Sequence of chain 1.C:
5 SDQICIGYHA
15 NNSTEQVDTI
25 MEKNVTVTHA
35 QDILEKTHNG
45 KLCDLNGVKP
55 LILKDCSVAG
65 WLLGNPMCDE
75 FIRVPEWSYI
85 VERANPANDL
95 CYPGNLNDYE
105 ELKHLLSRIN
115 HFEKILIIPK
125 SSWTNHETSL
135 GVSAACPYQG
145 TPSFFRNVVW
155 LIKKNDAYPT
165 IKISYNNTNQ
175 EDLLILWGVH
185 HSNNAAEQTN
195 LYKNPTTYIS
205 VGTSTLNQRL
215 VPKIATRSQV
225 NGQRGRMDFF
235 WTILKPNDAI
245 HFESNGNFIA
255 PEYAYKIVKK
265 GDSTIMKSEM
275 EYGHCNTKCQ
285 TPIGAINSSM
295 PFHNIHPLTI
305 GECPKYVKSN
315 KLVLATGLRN

Binding-site contacts:
Ligand atom O3 contacts residue ASN291 of chain 1.C at 4.0 Å.
Ligand atom C3 contacts residue ASN291 of chain 1.C at 3.8 Å.
Ligand atom C2 contacts residue ASN291 of chain 1.C at 2.6 Å.
Ligand atom C4 contacts residue ASN291 of chain 1.C at 4.4 Å.
Ligand atom O5 contacts residue ASN291 of chain 1.C at 2.5 Å (h-bond).
Ligand atom C1 contacts residue ASN291 of chain 1.C at 1.5 Å.
Ligand atom O7 contacts residue ASN291 of chain 1.C at 4.1 Å.
Ligand atom C7 contacts residue ASN291 of chain 1.C at 4.0 Å.
Ligand atom C5 contacts residue ASN291 of chain 1.C at 3.7 Å.
Ligand atom N2 contacts residue ASN291 of chain 1.C at 3.4 Å (h-bond).
Ligand atom O7 contacts residue ASN280 of chain 1.C at 4.2 Å.

A protein and the small-molecule ligand that binds it are described below.
Small molecule (SMILES): CC(=O)N[C@@H]1[C@@H](O)[C@H](O)[C@@H](CO)O[C@H]1O